Binding-site contacts:
Ligand atom O4 contacts residue SER146 of chain 1.A at 2.5 Å (h-bond).
Ligand atom O11 contacts residue GLY76 of chain 1.A at 2.9 Å (h-bond).
Ligand atom C23 contacts residue PHE245 of chain 1.A at 4.0 Å (hydrophobic).
Ligand atom C7 contacts residue VAL186 of chain 1.A at 3.8 Å (hydrophobic).
Ligand atom C8 contacts residue PHE245 of chain 1.A at 4.0 Å (hydrophobic).
Ligand atom C9 contacts residue LEU192 of chain 1.A at 3.9 Å (hydrophobic).
Ligand atom C6 contacts residue SER146 of chain 1.A at 2.9 Å.
Ligand atom P5 contacts residue ALA147 of chain 1.A at 3.7 Å.
Ligand atom P5 contacts residue SER146 of chain 1.A at 1.6 Å.
Ligand atom C17 contacts residue THR18 of chain 1.A at 3.2 Å.
Ligand atom C21 contacts residue SER244 of chain 1.A at 3.0 Å.
Ligand atom C16 contacts residue TRP15 of chain 1.A at 3.6 Å (hydrophobic).
Ligand atom O4 contacts residue HIS278 of chain 1.A at 3.1 Å (h-bond).
Ligand atom C10 contacts residue TYR206 of chain 1.A at 3.9 Å (hydrophobic).
Ligand atom C7 contacts residue GLY76 of chain 1.A at 3.9 Å.
Ligand atom C2 contacts residue TRP15 of chain 1.A at 4.0 Å (hydrophobic).
Ligand atom C17 contacts residue TRP15 of chain 1.A at 3.4 Å (hydrophobic).
Ligand atom C7 contacts residue ALA147 of chain 1.A at 4.0 Å (hydrophobic).
Ligand atom C1 contacts residue PHE245 of chain 1.A at 3.7 Å (hydrophobic).
Ligand atom C9 contacts residue TRP77 of chain 1.A at 3.4 Å (hydrophobic).
Ligand atom O20 contacts residue PHE245 of chain 1.A at 3.7 Å.
Ligand atom C1 contacts residue HIS278 of chain 1.A at 3.8 Å.
Ligand atom C21 contacts residue PHE245 of chain 1.A at 3.6 Å (hydrophobic).
Ligand atom O11 contacts residue ALA147 of chain 1.A at 3.0 Å (h-bond).
Ligand atom C17 contacts residue SER14 of chain 1.A at 2.7 Å.
Ligand atom C6 contacts residue PHE245 of chain 1.A at 3.9 Å (hydrophobic).
Ligand atom C3 contacts residue SER146 of chain 1.A at 3.8 Å.
Ligand atom C22 contacts residue SER244 of chain 1.A at 3.2 Å.
Ligand atom C3 contacts residue TRP15 of chain 1.A at 3.4 Å (hydrophobic).
Ligand atom C2 contacts residue PHE245 of chain 1.A at 3.6 Å (hydrophobic).
Ligand atom C8 contacts residue TRP77 of chain 1.A at 3.8 Å (hydrophobic).
Ligand atom P5 contacts residue HIS278 of chain 1.A at 3.7 Å.
Ligand atom O11 contacts residue GLY75 of chain 1.A at 3.1 Å (h-bond).
Ligand atom C15 contacts residue TRP15 of chain 1.A at 3.9 Å (hydrophobic).
Ligand atom C7 contacts residue SER146 of chain 1.A at 3.3 Å.
Ligand atom C8 contacts residue VAL186 of chain 1.A at 3.6 Å (hydrophobic).
Ligand atom O13 contacts residue TRP15 of chain 1.A at 3.4 Å.
Ligand atom P5 contacts residue GLY76 of chain 1.A at 3.9 Å.
Ligand atom C16 contacts residue SER14 of chain 1.A at 3.1 Å.
Ligand atom O11 contacts residue SER146 of chain 1.A at 2.4 Å (h-bond).

The small molecule below binds the protein below.
Small molecule (SMILES): CCCCCCOC[C@H](COP(=O)(O)CCCCC)OCCCCCC

Sequence of chain 1.A:
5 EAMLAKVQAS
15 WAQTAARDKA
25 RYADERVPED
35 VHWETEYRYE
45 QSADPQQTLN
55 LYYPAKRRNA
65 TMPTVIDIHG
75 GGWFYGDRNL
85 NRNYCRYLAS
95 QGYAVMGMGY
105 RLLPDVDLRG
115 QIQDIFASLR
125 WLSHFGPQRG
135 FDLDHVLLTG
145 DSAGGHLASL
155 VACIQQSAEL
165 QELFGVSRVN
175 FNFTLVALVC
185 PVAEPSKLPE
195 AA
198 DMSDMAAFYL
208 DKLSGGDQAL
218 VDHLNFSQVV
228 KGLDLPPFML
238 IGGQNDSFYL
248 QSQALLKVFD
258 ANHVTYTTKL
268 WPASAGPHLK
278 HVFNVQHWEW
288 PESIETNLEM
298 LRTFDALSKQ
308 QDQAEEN